Binding-site contacts:
Ligand atom O5 contacts residue ASN12 of chain 1.B at 2.3 Å (h-bond).
Ligand atom C4 contacts residue ASN12 of chain 1.B at 4.3 Å.
Ligand atom C5 contacts residue ASN12 of chain 1.B at 3.6 Å.
Ligand atom O6 contacts residue ASN12 of chain 1.B at 4.5 Å.
Ligand atom C2 contacts residue ASN12 of chain 1.B at 2.6 Å.
Ligand atom C3 contacts residue ASN12 of chain 1.B at 3.9 Å.
Ligand atom C7 contacts residue ASN12 of chain 1.B at 3.9 Å.
Ligand atom N2 contacts residue ASN12 of chain 1.B at 3.1 Å (h-bond).
Ligand atom C1 contacts residue ASN12 of chain 1.B at 1.4 Å.
Ligand atom C8 contacts residue ASN12 of chain 1.B at 3.5 Å.

Sequence of chain 1.B:
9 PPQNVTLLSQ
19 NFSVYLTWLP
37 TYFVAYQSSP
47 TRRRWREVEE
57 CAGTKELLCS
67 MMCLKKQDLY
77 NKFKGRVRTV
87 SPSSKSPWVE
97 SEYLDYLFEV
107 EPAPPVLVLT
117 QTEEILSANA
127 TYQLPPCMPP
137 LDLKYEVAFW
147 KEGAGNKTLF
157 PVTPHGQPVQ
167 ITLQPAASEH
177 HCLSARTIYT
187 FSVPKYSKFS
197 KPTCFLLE

The small molecule below binds the protein below.
Small molecule (SMILES): CC(=O)N[C@@H]1[C@@H](O)[C@H](O)[C@@H](CO)O[C@H]1O